The protein below binds the small molecule below.
Small molecule (SMILES): O=C(Cc1cccnc1)Nc1cccc(O[C@H]2CC(=O)N2)c1

Binding-site contacts:
Ligand atom C7 contacts residue MET165 of chain 2.A at 3.6 Å (hydrophobic).
Ligand atom C10 contacts residue ARG188 of chain 2.A at 3.7 Å.
Ligand atom C9 contacts residue MET49 of chain 2.A at 3.3 Å (hydrophobic).
Ligand atom C14 contacts residue THR190 of chain 2.A at 3.5 Å.
Ligand atom O contacts residue GLU166 of chain 2.A at 3.0 Å (salt-bridge).
Ligand atom O1 contacts residue ARG188 of chain 2.A at 3.4 Å (salt-bridge).
Ligand atom C1 contacts residue CYS145 of chain 2.A at 3.8 Å (hydrophobic).
Ligand atom C10 contacts residue MET165 of chain 2.A at 3.8 Å (hydrophobic).
Ligand atom C15 contacts residue MET165 of chain 2.A at 3.7 Å (hydrophobic).
Ligand atom C7 contacts residue HIS164 of chain 2.A at 3.8 Å.
Ligand atom C5 contacts residue LEU141 of chain 2.A at 3.7 Å (hydrophobic).
Ligand atom C4 contacts residue ASN142 of chain 2.A at 3.6 Å.
Ligand atom O1 contacts residue GLN189 of chain 2.A at 3.3 Å.
Ligand atom C contacts residue MET165 of chain 2.A at 3.8 Å (hydrophobic).
Ligand atom C8 contacts residue HIS164 of chain 2.A at 3.5 Å.
Ligand atom C6 contacts residue HIS163 of chain 2.A at 3.2 Å.
Ligand atom C8 contacts residue MET165 of chain 2.A at 3.6 Å (hydrophobic).
Ligand atom O contacts residue MET165 of chain 2.A at 3.5 Å.
Ligand atom O2 contacts residue PRO168 of chain 2.A at 3.5 Å.
Ligand atom N1 contacts residue HIS164 of chain 2.A at 3.6 Å.
Ligand atom C9 contacts residue MET165 of chain 2.A at 3.8 Å (hydrophobic).
Ligand atom O2 contacts residue THR190 of chain 2.A at 3.4 Å (h-bond).
Ligand atom O2 contacts residue GLN192 of chain 2.A at 3.7 Å.
Ligand atom C13 contacts residue THR190 of chain 2.A at 3.6 Å.
Ligand atom C12 contacts residue GLU166 of chain 2.A at 3.7 Å.
Ligand atom C1 contacts residue ASN142 of chain 2.A at 3.6 Å.
Ligand atom N2 contacts residue MET165 of chain 2.A at 3.8 Å.
Ligand atom N contacts residue HIS163 of chain 2.A at 2.8 Å (h-bond).
Ligand atom C4 contacts residue LEU141 of chain 2.A at 3.5 Å (hydrophobic).
Ligand atom N2 contacts residue GLU166 of chain 2.A at 3.6 Å (salt-bridge).
Ligand atom C6 contacts residue GLU166 of chain 2.A at 3.7 Å.
Ligand atom C5 contacts residue GLU166 of chain 2.A at 3.4 Å.
Ligand atom C3 contacts residue ASN142 of chain 2.A at 3.7 Å.
Ligand atom C4 contacts residue GLU166 of chain 2.A at 3.7 Å.
Ligand atom C8 contacts residue HIS41 of chain 2.A at 3.7 Å.
Ligand atom O2 contacts residue LEU167 of chain 2.A at 3.6 Å.
Ligand atom N contacts residue PHE140 of chain 2.A at 3.8 Å.
Ligand atom C5 contacts residue PHE140 of chain 2.A at 3.4 Å (hydrophobic).
Ligand atom N contacts residue GLU166 of chain 2.A at 3.6 Å.
Ligand atom C10 contacts residue MET49 of chain 2.A at 3.5 Å (hydrophobic).

Sequence of chain 2.A:
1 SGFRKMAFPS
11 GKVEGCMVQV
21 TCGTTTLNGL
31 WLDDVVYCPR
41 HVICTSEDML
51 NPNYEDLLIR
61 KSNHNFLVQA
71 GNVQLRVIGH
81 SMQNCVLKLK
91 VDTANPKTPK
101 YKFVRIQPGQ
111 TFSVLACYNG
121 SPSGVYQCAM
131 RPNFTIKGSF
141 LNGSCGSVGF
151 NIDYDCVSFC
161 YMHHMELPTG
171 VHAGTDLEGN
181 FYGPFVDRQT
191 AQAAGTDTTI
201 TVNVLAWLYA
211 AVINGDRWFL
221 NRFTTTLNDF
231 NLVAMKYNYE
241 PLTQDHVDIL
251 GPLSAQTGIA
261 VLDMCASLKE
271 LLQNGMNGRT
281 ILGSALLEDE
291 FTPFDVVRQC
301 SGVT

Sequence of chain 1.A:
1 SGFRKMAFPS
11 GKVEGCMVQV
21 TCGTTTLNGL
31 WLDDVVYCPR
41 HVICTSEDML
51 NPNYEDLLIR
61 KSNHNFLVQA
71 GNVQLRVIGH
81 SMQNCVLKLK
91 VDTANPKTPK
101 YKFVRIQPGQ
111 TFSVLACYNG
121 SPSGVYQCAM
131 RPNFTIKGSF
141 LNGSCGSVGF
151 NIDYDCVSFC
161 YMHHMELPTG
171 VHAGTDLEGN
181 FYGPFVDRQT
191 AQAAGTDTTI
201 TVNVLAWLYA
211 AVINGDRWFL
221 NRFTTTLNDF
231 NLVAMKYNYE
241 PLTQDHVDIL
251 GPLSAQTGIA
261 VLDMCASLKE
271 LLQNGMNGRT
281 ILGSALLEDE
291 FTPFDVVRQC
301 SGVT